Binding-site contacts:
Ligand atom O4' contacts residue TRP201 of chain 14.A at 4.5 Å.
Ligand atom N1 contacts residue TRP201 of chain 14.A at 4.0 Å.
Ligand atom N3 contacts residue TRP201 of chain 14.A at 3.6 Å.
Ligand atom C5 contacts residue TRP201 of chain 14.A at 3.4 Å (hydrophobic).
Ligand atom O2 contacts residue LEU197 of chain 14.A at 4.0 Å.
Ligand atom N4 contacts residue GLY198 of chain 14.A at 3.8 Å.
Ligand atom N4 contacts residue TRP201 of chain 14.A at 3.8 Å.
Ligand atom C3' contacts residue LYS682 of chain 14.A at 3.8 Å.
Ligand atom O2 contacts residue LYS682 of chain 14.A at 4.2 Å.
Ligand atom C1' contacts residue LYS682 of chain 14.A at 4.5 Å.
Ligand atom C2' contacts residue TRP201 of chain 14.A at 3.6 Å (hydrophobic).
Ligand atom C4 contacts residue TRP201 of chain 14.A at 3.3 Å (hydrophobic).
Ligand atom OP1 contacts residue PRO423 of chain 14.A at 3.6 Å.
Ligand atom O5' contacts residue TRP201 of chain 14.A at 3.6 Å.
Ligand atom C5' contacts residue TRP201 of chain 14.A at 3.5 Å (hydrophobic).
Ligand atom C2' contacts residue LYS682 of chain 14.A at 3.6 Å.
Ligand atom O2 contacts residue TRP201 of chain 14.A at 4.3 Å.
Ligand atom N4 contacts residue ASP199 of chain 14.A at 4.0 Å.
Ligand atom C2 contacts residue TRP201 of chain 14.A at 3.9 Å (hydrophobic).
Ligand atom C1' contacts residue TRP201 of chain 14.A at 4.5 Å (hydrophobic).
Ligand atom C4' contacts residue TRP201 of chain 14.A at 4.3 Å (hydrophobic).
Ligand atom C3' contacts residue TRP201 of chain 14.A at 4.1 Å (hydrophobic).
Ligand atom O3' contacts residue LYS682 of chain 14.A at 3.1 Å (salt-bridge).
Ligand atom C6 contacts residue TRP201 of chain 14.A at 3.5 Å (hydrophobic).

Sequence of chain 14.A:
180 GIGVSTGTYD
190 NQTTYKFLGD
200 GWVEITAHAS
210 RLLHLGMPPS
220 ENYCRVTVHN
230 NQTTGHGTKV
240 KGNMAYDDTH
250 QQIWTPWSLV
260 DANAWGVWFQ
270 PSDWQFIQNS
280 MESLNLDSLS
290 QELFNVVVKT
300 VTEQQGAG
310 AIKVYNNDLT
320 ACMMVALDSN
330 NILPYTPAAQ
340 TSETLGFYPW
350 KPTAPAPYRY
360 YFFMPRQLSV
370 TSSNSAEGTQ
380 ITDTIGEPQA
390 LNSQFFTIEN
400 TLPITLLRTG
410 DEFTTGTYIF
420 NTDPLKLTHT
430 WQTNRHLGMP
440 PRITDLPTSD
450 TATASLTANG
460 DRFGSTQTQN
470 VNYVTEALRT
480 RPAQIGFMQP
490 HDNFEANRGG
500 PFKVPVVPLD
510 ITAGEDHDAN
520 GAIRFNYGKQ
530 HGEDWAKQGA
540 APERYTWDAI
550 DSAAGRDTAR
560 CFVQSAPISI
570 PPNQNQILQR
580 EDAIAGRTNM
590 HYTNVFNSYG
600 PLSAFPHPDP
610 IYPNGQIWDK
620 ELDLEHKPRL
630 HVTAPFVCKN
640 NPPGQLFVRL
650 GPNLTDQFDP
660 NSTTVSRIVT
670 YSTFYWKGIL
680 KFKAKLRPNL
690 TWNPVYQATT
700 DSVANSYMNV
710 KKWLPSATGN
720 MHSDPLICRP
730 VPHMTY

The small molecule below binds the protein below.
Small molecule (SMILES): Nc1ccn([C@H]2C[C@H](O)[C@@H](COP(=O)(O)O)O2)c(=O)n1